Sequence of chain 1.B:
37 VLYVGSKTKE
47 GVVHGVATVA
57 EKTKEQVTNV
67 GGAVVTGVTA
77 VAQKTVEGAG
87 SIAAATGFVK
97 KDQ

Binding-site contacts:
Ligand atom C34 contacts residue LYS97 of chain 1.A at 3.8 Å.
Ligand atom C41 contacts residue THR92 of chain 1.A at 3.9 Å.
Ligand atom C29 contacts residue THR92 of chain 1.B at 4.3 Å.
Ligand atom O27 contacts residue LYS97 of chain 1.B at 3.3 Å (salt-bridge).
Ligand atom C38 contacts residue THR92 of chain 1.A at 4.4 Å.
Ligand atom O26 contacts residue VAL95 of chain 1.A at 2.9 Å.
Ligand atom C29 contacts residue VAL95 of chain 1.B at 3.9 Å (hydrophobic).
Ligand atom C30 contacts residue THR92 of chain 1.A at 4.3 Å.
Ligand atom O36 contacts residue LYS97 of chain 1.B at 3.5 Å (salt-bridge).
Ligand atom C18 contacts residue ALA85 of chain 1.F at 3.8 Å (hydrophobic).
Ligand atom C18 contacts residue GLY86 of chain 1.A at 4.0 Å.
Ligand atom C40 contacts residue ALA90 of chain 1.B at 4.1 Å (hydrophobic).
Ligand atom O08 contacts residue LYS97 of chain 1.A at 3.1 Å (salt-bridge).
Ligand atom C17 contacts residue ALA85 of chain 1.A at 3.9 Å (hydrophobic).
Ligand atom C43 contacts residue ALA90 of chain 1.B at 4.1 Å (hydrophobic).
Ligand atom C28 contacts residue THR92 of chain 1.A at 4.4 Å.
Ligand atom C41 contacts residue ALA90 of chain 1.B at 3.7 Å (hydrophobic).
Ligand atom C18 contacts residue GLY86 of chain 1.F at 3.8 Å.
Ligand atom C18 contacts residue ALA85 of chain 1.A at 3.5 Å (hydrophobic).
Ligand atom C06 contacts residue LYS97 of chain 1.A at 3.8 Å.
Ligand atom C17 contacts residue SER87 of chain 1.A at 3.7 Å.
Ligand atom C15 contacts residue ALA85 of chain 1.F at 3.5 Å (hydrophobic).
Ligand atom C41 contacts residue ALA91 of chain 1.B at 4.2 Å (hydrophobic).
Ligand atom C43 contacts residue SER87 of chain 1.A at 4.1 Å.
Ligand atom C34 contacts residue LYS97 of chain 1.B at 4.2 Å.
Ligand atom O35 contacts residue LYS97 of chain 1.A at 2.8 Å (salt-bridge).
Ligand atom O08 contacts residue LYS97 of chain 1.B at 4.4 Å.
Ligand atom C31 contacts residue THR92 of chain 1.A at 3.9 Å.
Ligand atom C25 contacts residue LYS97 of chain 1.B at 4.3 Å.
Ligand atom C41 contacts residue THR92 of chain 1.B at 3.8 Å.
Ligand atom C29 contacts residue THR92 of chain 1.A at 4.2 Å.
Ligand atom O07 contacts residue LYS97 of chain 1.A at 3.9 Å.
Ligand atom O35 contacts residue LYS97 of chain 1.B at 4.0 Å.
Ligand atom C41 contacts residue ALA90 of chain 1.A at 4.3 Å (hydrophobic).
Ligand atom C25 contacts residue VAL95 of chain 1.A at 3.9 Å (hydrophobic).
Ligand atom C18 contacts residue SER87 of chain 1.A at 4.1 Å.
Ligand atom C41 contacts residue ALA91 of chain 1.A at 3.7 Å (hydrophobic).
Ligand atom C43 contacts residue SER87 of chain 1.B at 3.7 Å.
Ligand atom C43 contacts residue ALA90 of chain 1.A at 4.0 Å (hydrophobic).
Ligand atom C40 contacts residue THR92 of chain 1.B at 3.8 Å.

This protein binds this small molecule.
Small molecule (SMILES): C=Cc1c(C)c2n3c1C=C1C(C)=C(CC)C4=[N+]1[Cu]31n3c(c(C)c(C(=O)O)c3=C(CC(=O)O)C3=[N+]1C(=C2)C(C)C3CCC(=O)O)=C4

Sequence of chain 1.A:
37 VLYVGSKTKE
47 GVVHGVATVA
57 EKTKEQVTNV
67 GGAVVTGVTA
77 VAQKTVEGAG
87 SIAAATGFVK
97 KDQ

Sequence of chain 1.F:
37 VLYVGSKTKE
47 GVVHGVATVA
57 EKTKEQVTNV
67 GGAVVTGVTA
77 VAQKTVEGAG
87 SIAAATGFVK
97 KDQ